The small molecule below binds the protein below.
Small molecule (SMILES): CC(=O)N[C@H]1[C@H](O[C@H]2[C@H](O)[C@@H](NC(C)=O)CO[C@@H]2CO[C@@H]2O[C@@H](C)[C@@H](O)[C@@H](O)[C@@H]2O)O[C@H](CO)[C@@H](O)[C@@H]1O

Sequence of chain 1.P:
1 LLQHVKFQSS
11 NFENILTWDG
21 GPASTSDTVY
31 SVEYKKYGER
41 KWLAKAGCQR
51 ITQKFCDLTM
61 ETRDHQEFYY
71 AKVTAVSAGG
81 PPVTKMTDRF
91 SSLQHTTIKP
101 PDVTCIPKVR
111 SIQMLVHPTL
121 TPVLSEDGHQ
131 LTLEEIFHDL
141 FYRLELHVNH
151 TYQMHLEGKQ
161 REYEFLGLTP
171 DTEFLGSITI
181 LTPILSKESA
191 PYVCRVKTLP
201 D

Sequence of chain 1.R:
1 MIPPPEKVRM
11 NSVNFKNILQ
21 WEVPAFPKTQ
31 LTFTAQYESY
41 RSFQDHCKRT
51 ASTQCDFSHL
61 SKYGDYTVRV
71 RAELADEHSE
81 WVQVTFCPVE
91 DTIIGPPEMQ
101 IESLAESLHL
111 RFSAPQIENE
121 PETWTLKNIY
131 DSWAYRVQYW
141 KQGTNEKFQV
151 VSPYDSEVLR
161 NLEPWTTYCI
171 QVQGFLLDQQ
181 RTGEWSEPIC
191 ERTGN

Sequence of chain 1.Q:
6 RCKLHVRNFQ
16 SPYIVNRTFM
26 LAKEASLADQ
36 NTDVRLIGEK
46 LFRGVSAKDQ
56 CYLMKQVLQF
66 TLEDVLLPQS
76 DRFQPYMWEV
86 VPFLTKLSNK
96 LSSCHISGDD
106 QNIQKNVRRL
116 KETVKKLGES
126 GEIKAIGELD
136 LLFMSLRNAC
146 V

Binding-site contacts:
Ligand atom C2 contacts residue MET25 of chain 1.Q at 4.1 Å (hydrophobic).
Ligand atom N2 contacts residue ASN21 of chain 1.Q at 2.8 Å (h-bond).
Ligand atom C4 contacts residue ASN21 of chain 1.Q at 4.2 Å.
Ligand atom C1 contacts residue GLU122 of chain 1.R at 3.8 Å.
Ligand atom O7 contacts residue LEU185 of chain 1.P at 4.0 Å.
Ligand atom O7 contacts residue ASN21 of chain 1.Q at 2.8 Å (h-bond).
Ligand atom N2 contacts residue MET25 of chain 1.Q at 4.0 Å.
Ligand atom O3 contacts residue MET25 of chain 1.Q at 4.4 Å.
Ligand atom C1 contacts residue MET25 of chain 1.Q at 3.8 Å (hydrophobic).
Ligand atom C2 contacts residue ASN21 of chain 1.Q at 2.5 Å.
Ligand atom O7 contacts residue SER186 of chain 1.P at 3.9 Å.
Ligand atom C8 contacts residue ASN21 of chain 1.Q at 4.2 Å.
Ligand atom C5 contacts residue ASN21 of chain 1.Q at 3.7 Å.
Ligand atom O2 contacts residue GLU122 of chain 1.R at 3.5 Å (salt-bridge).
Ligand atom O6 contacts residue TRP124 of chain 1.R at 4.5 Å.
Ligand atom C7 contacts residue ASN21 of chain 1.Q at 3.0 Å.
Ligand atom C5 contacts residue MET25 of chain 1.Q at 4.0 Å (hydrophobic).
Ligand atom C2 contacts residue GLU122 of chain 1.R at 3.9 Å.
Ligand atom O5 contacts residue ASN21 of chain 1.Q at 2.4 Å (h-bond).
Ligand atom C8 contacts residue PHE24 of chain 1.Q at 3.5 Å (hydrophobic).
Ligand atom O5 contacts residue MET25 of chain 1.Q at 4.2 Å.
Ligand atom O6 contacts residue GLU122 of chain 1.R at 3.6 Å.
Ligand atom C3 contacts residue ASN21 of chain 1.Q at 3.8 Å.
Ligand atom O5 contacts residue TRP124 of chain 1.R at 4.5 Å.
Ligand atom C3 contacts residue MET25 of chain 1.Q at 3.7 Å (hydrophobic).
Ligand atom C1 contacts residue ASN21 of chain 1.Q at 1.4 Å.
Ligand atom O4 contacts residue GLU122 of chain 1.R at 4.5 Å.